Sequence of chain 1.B:
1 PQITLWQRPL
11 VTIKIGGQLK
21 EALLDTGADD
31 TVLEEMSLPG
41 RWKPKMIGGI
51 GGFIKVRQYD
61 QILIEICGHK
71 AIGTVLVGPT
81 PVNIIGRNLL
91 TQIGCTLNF

This small molecule binds to this protein.
Small molecule (SMILES): O=C(N[C@@H]1CO[C@H](CO)C1)[C@H](OCc1ccccc1)[C@H](O)[C@@H](O)[C@@H](OCc1ccccc1)C(=O)N[C@H]1c2ccccc2C[C@H]1O

Sequence of chain 1.A:
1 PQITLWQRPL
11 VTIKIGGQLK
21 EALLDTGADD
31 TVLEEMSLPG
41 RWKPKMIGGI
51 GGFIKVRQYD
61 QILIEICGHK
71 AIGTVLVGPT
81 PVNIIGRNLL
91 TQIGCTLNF

Binding-site contacts:
Ligand atom C13 contacts residue ASP25 of chain 1.B at 3.6 Å.
Ligand atom O23 contacts residue ASP25 of chain 1.B at 2.8 Å (salt-bridge).
Ligand atom C2 contacts residue ASP29 of chain 1.A at 3.5 Å.
Ligand atom C39 contacts residue ASP25 of chain 1.A at 3.3 Å.
Ligand atom C34 contacts residue VAL32 of chain 1.B at 3.4 Å (hydrophobic).
Ligand atom C34 contacts residue ASP30 of chain 1.B at 3.3 Å.
Ligand atom C13 contacts residue ILE84 of chain 1.B at 3.5 Å (hydrophobic).
Ligand atom C6 contacts residue ASP30 of chain 1.A at 3.5 Å.
Ligand atom C39 contacts residue ILE84 of chain 1.A at 3.5 Å (hydrophobic).
Ligand atom O10 contacts residue GLY49 of chain 1.A at 3.5 Å.
Ligand atom N26 contacts residue GLY27 of chain 1.B at 3.2 Å (h-bond).
Ligand atom C19 contacts residue GLY27 of chain 1.A at 3.6 Å.
Ligand atom C33 contacts residue ASP30 of chain 1.B at 3.6 Å.
Ligand atom C24 contacts residue GLY27 of chain 1.B at 3.5 Å.
Ligand atom N8 contacts residue GLY27 of chain 1.A at 3.0 Å (h-bond).
Ligand atom C20 contacts residue ASP25 of chain 1.B at 3.5 Å.
Ligand atom C11 contacts residue GLY27 of chain 1.A at 3.4 Å.
Ligand atom O1 contacts residue ASP29 of chain 1.A at 3.1 Å (salt-bridge).
Ligand atom O36 contacts residue GLY27 of chain 1.B at 3.2 Å (h-bond).
Ligand atom O21 contacts residue ASP25 of chain 1.A at 2.7 Å (salt-bridge).
Ligand atom C18 contacts residue ARG8 of chain 1.B at 3.4 Å.
Ligand atom C20 contacts residue ASP25 of chain 1.A at 3.5 Å.
Ligand atom C28 contacts residue ASP29 of chain 1.B at 3.5 Å.
Ligand atom C27 contacts residue GLY48 of chain 1.B at 3.5 Å.
Ligand atom C42 contacts residue ARG8 of chain 1.A at 3.5 Å.
Ligand atom O21 contacts residue ASP25 of chain 1.B at 2.7 Å (salt-bridge).
Ligand atom O36 contacts residue ASP29 of chain 1.B at 2.9 Å (salt-bridge).
Ligand atom C16 contacts residue PRO81 of chain 1.B at 3.6 Å (hydrophobic).
Ligand atom C29 contacts residue ASP29 of chain 1.B at 3.2 Å.
Ligand atom O38 contacts residue ASP25 of chain 1.A at 3.5 Å (salt-bridge).
Ligand atom O37 contacts residue GLY49 of chain 1.B at 3.2 Å.
Ligand atom O12 contacts residue ASP25 of chain 1.B at 3.5 Å (salt-bridge).
Ligand atom C35 contacts residue ASP30 of chain 1.B at 3.4 Å.
Ligand atom C44 contacts residue PRO81 of chain 1.A at 3.5 Å (hydrophobic).
Ligand atom O7 contacts residue ASP30 of chain 1.A at 2.8 Å (salt-bridge).
Ligand atom O12 contacts residue ILE50 of chain 1.A at 3.4 Å.
Ligand atom C3 contacts residue GLY48 of chain 1.A at 3.6 Å.
Ligand atom C33 contacts residue VAL32 of chain 1.B at 3.6 Å (hydrophobic).
Ligand atom C41 contacts residue GLY27 of chain 1.B at 3.5 Å.
Ligand atom C32 contacts residue ALA28 of chain 1.B at 3.6 Å (hydrophobic).